This small molecule binds to this protein.
Small molecule (SMILES): CC(=O)N[C@@H]1[C@@H](O)[C@H](O)[C@@H](CO)O[C@H]1O

Sequence of chain 27.K:
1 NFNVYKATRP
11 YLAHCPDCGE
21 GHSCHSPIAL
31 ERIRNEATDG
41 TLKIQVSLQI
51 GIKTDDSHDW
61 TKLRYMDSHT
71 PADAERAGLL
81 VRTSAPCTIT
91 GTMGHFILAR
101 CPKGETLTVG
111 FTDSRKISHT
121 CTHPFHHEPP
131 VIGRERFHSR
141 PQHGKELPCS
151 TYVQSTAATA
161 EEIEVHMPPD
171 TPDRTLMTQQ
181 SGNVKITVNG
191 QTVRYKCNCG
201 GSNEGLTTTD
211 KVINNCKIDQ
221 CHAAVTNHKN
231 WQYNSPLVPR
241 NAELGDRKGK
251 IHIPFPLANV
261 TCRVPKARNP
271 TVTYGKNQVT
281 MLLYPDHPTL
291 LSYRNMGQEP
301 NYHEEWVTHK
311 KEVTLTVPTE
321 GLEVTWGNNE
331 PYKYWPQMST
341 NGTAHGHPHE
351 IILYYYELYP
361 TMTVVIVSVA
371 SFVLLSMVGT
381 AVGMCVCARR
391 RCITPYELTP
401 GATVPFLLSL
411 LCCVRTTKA

Binding-site contacts:
Ligand atom C3 contacts residue ASN259 of chain 27.K at 3.8 Å.
Ligand atom C3 contacts residue LYS181 of chain 27.J at 4.4 Å.
Ligand atom O7 contacts residue ASN259 of chain 27.K at 3.0 Å (h-bond).
Ligand atom C7 contacts residue THR116 of chain 27.J at 3.8 Å.
Ligand atom O4 contacts residue LYS181 of chain 27.J at 4.0 Å.
Ligand atom C5 contacts residue ASN259 of chain 27.K at 3.7 Å.
Ligand atom C1 contacts residue THR116 of chain 27.J at 4.0 Å.
Ligand atom C8 contacts residue ASN259 of chain 27.K at 4.4 Å.
Ligand atom C4 contacts residue LYS181 of chain 27.J at 4.2 Å.
Ligand atom C2 contacts residue ASN259 of chain 27.K at 2.5 Å.
Ligand atom C1 contacts residue ASN259 of chain 27.K at 1.4 Å.
Ligand atom O5 contacts residue ASN259 of chain 27.K at 2.4 Å (h-bond).
Ligand atom C8 contacts residue THR116 of chain 27.J at 3.8 Å.
Ligand atom C3 contacts residue THR116 of chain 27.J at 4.0 Å.
Ligand atom N2 contacts residue THR116 of chain 27.J at 3.0 Å (h-bond).
Ligand atom O6 contacts residue LYS181 of chain 27.J at 4.3 Å.
Ligand atom O3 contacts residue THR116 of chain 27.J at 4.4 Å.
Ligand atom O5 contacts residue LYS181 of chain 27.J at 4.4 Å.
Ligand atom C7 contacts residue ASN259 of chain 27.K at 3.2 Å.
Ligand atom C5 contacts residue LYS181 of chain 27.J at 3.5 Å.
Ligand atom C6 contacts residue LYS181 of chain 27.J at 4.2 Å.
Ligand atom C4 contacts residue ASN259 of chain 27.K at 4.2 Å.
Ligand atom N2 contacts residue ASN259 of chain 27.K at 2.9 Å (h-bond).
Ligand atom C2 contacts residue THR116 of chain 27.J at 3.8 Å.

Sequence of chain 27.J:
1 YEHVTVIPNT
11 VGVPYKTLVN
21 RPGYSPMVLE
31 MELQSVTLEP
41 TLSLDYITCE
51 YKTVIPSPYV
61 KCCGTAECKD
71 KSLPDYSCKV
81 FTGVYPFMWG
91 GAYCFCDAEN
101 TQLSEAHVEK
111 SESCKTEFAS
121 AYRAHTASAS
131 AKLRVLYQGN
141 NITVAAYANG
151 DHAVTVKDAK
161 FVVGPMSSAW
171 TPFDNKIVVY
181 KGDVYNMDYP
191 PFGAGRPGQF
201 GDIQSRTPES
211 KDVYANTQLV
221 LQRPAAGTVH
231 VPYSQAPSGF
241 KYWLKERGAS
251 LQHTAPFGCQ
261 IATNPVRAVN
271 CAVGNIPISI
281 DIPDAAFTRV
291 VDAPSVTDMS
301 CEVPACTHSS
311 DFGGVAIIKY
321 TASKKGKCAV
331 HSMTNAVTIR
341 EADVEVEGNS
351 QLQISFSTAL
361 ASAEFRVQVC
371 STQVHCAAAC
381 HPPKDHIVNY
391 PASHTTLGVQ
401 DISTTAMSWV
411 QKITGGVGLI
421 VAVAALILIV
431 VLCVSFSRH